The small molecule below binds the protein below.
Small molecule (SMILES): CN(c1ccccc1)[C@H]1CC[C@H]2[C@@H]3CCc4cc(O)ccc4[C@H]3CC[C@]12C

Sequence of chain 1.A:
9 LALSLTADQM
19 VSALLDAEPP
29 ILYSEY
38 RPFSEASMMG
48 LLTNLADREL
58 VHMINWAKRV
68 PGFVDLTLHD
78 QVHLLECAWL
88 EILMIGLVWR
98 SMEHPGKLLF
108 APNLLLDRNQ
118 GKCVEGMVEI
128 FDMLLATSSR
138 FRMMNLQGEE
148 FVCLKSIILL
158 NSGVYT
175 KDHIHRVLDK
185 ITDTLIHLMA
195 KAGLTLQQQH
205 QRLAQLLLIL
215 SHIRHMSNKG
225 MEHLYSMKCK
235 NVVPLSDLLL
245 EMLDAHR

Binding-site contacts:
Ligand atom C16 contacts residue HIS227 of chain 1.A at 4.1 Å.
Ligand atom C04 contacts residue PHE107 of chain 1.A at 3.9 Å (hydrophobic).
Ligand atom C01 contacts residue GLU56 of chain 1.A at 3.3 Å.
Ligand atom C15 contacts residue MET91 of chain 1.A at 3.9 Å (hydrophobic).
Ligand atom C20 contacts residue HIS227 of chain 1.A at 3.4 Å.
Ligand atom C06 contacts residue ALA53 of chain 1.A at 4.0 Å (hydrophobic).
Ligand atom C06 contacts residue PHE107 of chain 1.A at 4.0 Å (hydrophobic).
Ligand atom C20 contacts residue MET46 of chain 1.A at 2.9 Å (hydrophobic).
Ligand atom C17 contacts residue MET124 of chain 1.A at 3.8 Å (hydrophobic).
Ligand atom C19 contacts residue LEU228 of chain 1.A at 3.4 Å (hydrophobic).
Ligand atom C03 contacts residue LEU90 of chain 1.A at 3.6 Å (hydrophobic).
Ligand atom C05 contacts residue PHE107 of chain 1.A at 3.8 Å (hydrophobic).
Ligand atom C17 contacts residue HIS227 of chain 1.A at 4.1 Å.
Ligand atom C08 contacts residue MET91 of chain 1.A at 4.2 Å (hydrophobic).
Ligand atom C16 contacts residue ILE127 of chain 1.A at 3.7 Å (hydrophobic).
Ligand atom O01 contacts residue GLU56 of chain 1.A at 2.5 Å (salt-bridge).
Ligand atom N01 contacts residue HIS227 of chain 1.A at 3.4 Å (h-bond).
Ligand atom C07 contacts residue MET91 of chain 1.A at 3.8 Å (hydrophobic).
Ligand atom C15 contacts residue MET124 of chain 1.A at 3.8 Å (hydrophobic).
Ligand atom C02 contacts residue LEU90 of chain 1.A at 4.2 Å (hydrophobic).
Ligand atom C02 contacts residue GLU56 of chain 1.A at 3.2 Å.
Ligand atom O01 contacts residue LEU90 of chain 1.A at 3.9 Å.
Ligand atom C07 contacts residue LEU94 of chain 1.A at 3.9 Å (hydrophobic).
Ligand atom C16 contacts residue MET124 of chain 1.A at 3.7 Å (hydrophobic).
Ligand atom C02 contacts residue ARG97 of chain 1.A at 4.2 Å.
Ligand atom N01 contacts residue MET46 of chain 1.A at 4.1 Å.
Ligand atom C20 contacts residue MET124 of chain 1.A at 4.1 Å (hydrophobic).
Ligand atom C19 contacts residue HIS227 of chain 1.A at 3.7 Å.
Ligand atom C15 contacts residue ILE127 of chain 1.A at 4.2 Å (hydrophobic).
Ligand atom C19 contacts residue GLY224 of chain 1.A at 4.0 Å.
Ligand atom C01 contacts residue PHE107 of chain 1.A at 4.1 Å (hydrophobic).
Ligand atom C03 contacts residue LEU94 of chain 1.A at 4.1 Å (hydrophobic).
Ligand atom C11 contacts residue MET124 of chain 1.A at 3.6 Å (hydrophobic).
Ligand atom C10 contacts residue PHE107 of chain 1.A at 4.1 Å (hydrophobic).
Ligand atom C14 contacts residue LEU49 of chain 1.A at 3.9 Å (hydrophobic).
Ligand atom C01 contacts residue LEU52 of chain 1.A at 4.1 Å (hydrophobic).
Ligand atom C16 contacts residue GLY224 of chain 1.A at 3.9 Å.
Ligand atom C13 contacts residue LEU49 of chain 1.A at 4.1 Å (hydrophobic).
Ligand atom O01 contacts residue ARG97 of chain 1.A at 3.2 Å (salt-bridge).
Ligand atom C06 contacts residue LEU49 of chain 1.A at 3.8 Å (hydrophobic).